Sequence of chain 1.A:
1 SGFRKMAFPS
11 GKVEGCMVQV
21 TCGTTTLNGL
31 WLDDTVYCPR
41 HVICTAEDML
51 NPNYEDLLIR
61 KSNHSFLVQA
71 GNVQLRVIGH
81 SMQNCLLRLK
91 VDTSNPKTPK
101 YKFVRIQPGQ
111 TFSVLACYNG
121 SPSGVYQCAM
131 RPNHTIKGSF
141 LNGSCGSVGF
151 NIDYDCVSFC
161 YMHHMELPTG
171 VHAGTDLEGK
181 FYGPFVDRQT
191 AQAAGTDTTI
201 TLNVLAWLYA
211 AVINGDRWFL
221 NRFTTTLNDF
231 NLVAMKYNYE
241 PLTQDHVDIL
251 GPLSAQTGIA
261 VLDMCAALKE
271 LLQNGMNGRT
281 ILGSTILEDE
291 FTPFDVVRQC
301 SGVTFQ

This small molecule binds to this protein.
Small molecule (SMILES): CCOC(=O)CC[C@H](C[C@@H]1CCNC1=O)NC(=O)[C@H](Cc1ccccc1)NC(=O)OC(C)(C)C

Binding-site contacts:
Ligand atom C9 contacts residue ARG188 of chain 2.A at 3.1 Å.
Ligand atom N49 contacts residue HIS164 of chain 2.A at 3.2 Å (h-bond).
Ligand atom O66 contacts residue PHE140 of chain 2.A at 3.5 Å.
Ligand atom C11 contacts residue ASP187 of chain 2.A at 3.7 Å.
Ligand atom C82 contacts residue CYS145 of chain 2.A at 3.0 Å (hydrophobic).
Ligand atom C73 contacts residue ASN142 of chain 2.A at 3.3 Å.
Ligand atom C59 contacts residue CYS145 of chain 2.A at 3.3 Å (hydrophobic).
Ligand atom N49 contacts residue CYS145 of chain 2.A at 2.9 Å (h-bond).
Ligand atom N69 contacts residue GLU166 of chain 2.A at 3.2 Å (salt-bridge).
Ligand atom O66 contacts residue HIS172 of chain 2.A at 3.5 Å.
Ligand atom O35 contacts residue GLU166 of chain 2.A at 2.8 Å (salt-bridge).
Ligand atom O66 contacts residue MET165 of chain 2.A at 3.9 Å.
Ligand atom C7 contacts residue ARG188 of chain 2.A at 3.7 Å.
Ligand atom C11 contacts residue MET165 of chain 2.A at 3.7 Å (hydrophobic).
Ligand atom O88 contacts residue GLY143 of chain 2.A at 2.8 Å (h-bond).
Ligand atom O88 contacts residue ASN142 of chain 2.A at 3.2 Å.
Ligand atom C7 contacts residue GLN189 of chain 2.A at 3.3 Å.
Ligand atom C57 contacts residue CYS145 of chain 2.A at 2.7 Å (hydrophobic).
Ligand atom C55 contacts residue MET49 of chain 2.A at 3.5 Å (hydrophobic).
Ligand atom C71 contacts residue LEU141 of chain 2.A at 3.8 Å (hydrophobic).
Ligand atom C37 contacts residue HIS164 of chain 2.A at 3.7 Å.
Ligand atom C9 contacts residue GLN189 of chain 2.A at 3.8 Å.
Ligand atom O35 contacts residue MET165 of chain 2.A at 3.6 Å.
Ligand atom C9 contacts residue MET49 of chain 2.A at 3.7 Å (hydrophobic).
Ligand atom C11 contacts residue MET49 of chain 2.A at 3.6 Å (hydrophobic).
Ligand atom N69 contacts residue PHE140 of chain 2.A at 3.2 Å (h-bond).
Ligand atom O66 contacts residue HIS163 of chain 2.A at 2.6 Å (h-bond).
Ligand atom C84 contacts residue GLY143 of chain 2.A at 3.8 Å.
Ligand atom O66 contacts residue GLU166 of chain 2.A at 3.5 Å.
Ligand atom C65 contacts residue HIS163 of chain 2.A at 3.6 Å.
Ligand atom C71 contacts residue ASN142 of chain 2.A at 3.7 Å.
Ligand atom C65 contacts residue GLU166 of chain 2.A at 3.6 Å.
Ligand atom C7 contacts residue MET49 of chain 2.A at 3.7 Å (hydrophobic).
Ligand atom C51 contacts residue MET49 of chain 2.A at 3.5 Å (hydrophobic).
Ligand atom C2 contacts residue GLU166 of chain 2.A at 3.3 Å.
Ligand atom C63 contacts residue CYS145 of chain 2.A at 1.8 Å (hydrophobic).
Ligand atom C53 contacts residue MET49 of chain 2.A at 3.6 Å (hydrophobic).
Ligand atom C55 contacts residue MET165 of chain 2.A at 3.7 Å (hydrophobic).
Ligand atom C59 contacts residue SER144 of chain 2.A at 3.7 Å.
Ligand atom C11 contacts residue ARG188 of chain 2.A at 3.7 Å.

Sequence of chain 2.A:
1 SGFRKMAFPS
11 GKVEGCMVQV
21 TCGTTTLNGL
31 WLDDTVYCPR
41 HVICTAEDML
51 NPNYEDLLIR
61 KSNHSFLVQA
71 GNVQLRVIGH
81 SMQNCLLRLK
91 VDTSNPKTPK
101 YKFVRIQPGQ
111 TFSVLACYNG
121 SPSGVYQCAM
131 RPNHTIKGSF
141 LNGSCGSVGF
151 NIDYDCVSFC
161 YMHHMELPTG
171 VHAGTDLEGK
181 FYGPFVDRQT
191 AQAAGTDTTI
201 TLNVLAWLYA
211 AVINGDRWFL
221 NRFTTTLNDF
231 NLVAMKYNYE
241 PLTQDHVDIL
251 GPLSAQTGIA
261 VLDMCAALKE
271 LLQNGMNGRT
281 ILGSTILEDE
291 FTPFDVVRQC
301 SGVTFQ